Binding-site contacts:
Ligand atom CAJ contacts residue ILE146 of chain 1.B at 4.2 Å (hydrophobic).
Ligand atom CAU contacts residue MET168 of chain 1.B at 4.1 Å (hydrophobic).
Ligand atom CAS contacts residue ARG108 of chain 1.B at 3.3 Å.
Ligand atom CAL contacts residue MET168 of chain 1.B at 4.1 Å (hydrophobic).
Ligand atom OAA contacts residue ARG108 of chain 1.B at 2.7 Å (salt-bridge).
Ligand atom CAU contacts residue ILE101 of chain 1.B at 3.8 Å (hydrophobic).
Ligand atom CLAC contacts residue MET149 of chain 1.B at 3.5 Å.
Ligand atom NBB contacts residue ILE161 of chain 1.B at 3.7 Å.
Ligand atom CAZ contacts residue CYS105 of chain 1.B at 3.7 Å (hydrophobic).
Ligand atom CAX contacts residue ILE161 of chain 1.B at 4.1 Å (hydrophobic).
Ligand atom CAW contacts residue ILE101 of chain 1.B at 4.0 Å (hydrophobic).
Ligand atom CAH contacts residue MET168 of chain 1.B at 3.5 Å (hydrophobic).
Ligand atom CAP contacts residue ILE101 of chain 1.B at 3.5 Å (hydrophobic).
Ligand atom CAO contacts residue MET184 of chain 1.B at 3.5 Å (hydrophobic).
Ligand atom SAR contacts residue CYS105 of chain 1.B at 3.2 Å (h-bond).
Ligand atom CAQ contacts residue ILE161 of chain 1.B at 3.9 Å (hydrophobic).
Ligand atom SAR contacts residue GLY104 of chain 1.B at 3.5 Å.
Ligand atom CBA contacts residue CYS105 of chain 1.B at 4.2 Å (hydrophobic).
Ligand atom CAF contacts residue MET168 of chain 1.B at 3.5 Å (hydrophobic).
Ligand atom SAR contacts residue ILE101 of chain 1.B at 3.9 Å.
Ligand atom CLAD contacts residue LEU173 of chain 1.B at 4.2 Å.
Ligand atom CAP contacts residue CYS105 of chain 1.B at 3.6 Å (hydrophobic).
Ligand atom OAB contacts residue ARG108 of chain 1.B at 3.0 Å (salt-bridge).
Ligand atom CLAD contacts residue PHE183 of chain 1.B at 3.7 Å.
Ligand atom CAM contacts residue LEU150 of chain 1.B at 3.8 Å (hydrophobic).
Ligand atom CAQ contacts residue VAL159 of chain 1.B at 3.5 Å (hydrophobic).
Ligand atom CAL contacts residue MET184 of chain 1.B at 3.3 Å (hydrophobic).
Ligand atom CAV contacts residue VAL159 of chain 1.B at 4.1 Å (hydrophobic).
Ligand atom CAS contacts residue ILE161 of chain 1.B at 3.6 Å (hydrophobic).
Ligand atom CAY contacts residue ILE161 of chain 1.B at 3.5 Å (hydrophobic).
Ligand atom CAF contacts residue ILE101 of chain 1.B at 3.7 Å (hydrophobic).
Ligand atom OAB contacts residue ILE161 of chain 1.B at 2.9 Å.
Ligand atom OAB contacts residue LEU160 of chain 1.B at 3.8 Å.
Ligand atom CAJ contacts residue LEU150 of chain 1.B at 3.7 Å (hydrophobic).
Ligand atom CAX contacts residue CYS105 of chain 1.B at 3.9 Å (hydrophobic).
Ligand atom CAN contacts residue LEU153 of chain 1.B at 4.2 Å (hydrophobic).
Ligand atom CAH contacts residue ILE101 of chain 1.B at 3.6 Å (hydrophobic).
Ligand atom CLAD contacts residue ILE101 of chain 1.B at 3.4 Å.
Ligand atom CLAC contacts residue ILE146 of chain 1.B at 3.7 Å.
Ligand atom CAP contacts residue MET168 of chain 1.B at 4.1 Å (hydrophobic).

Sequence of chain 1.B:
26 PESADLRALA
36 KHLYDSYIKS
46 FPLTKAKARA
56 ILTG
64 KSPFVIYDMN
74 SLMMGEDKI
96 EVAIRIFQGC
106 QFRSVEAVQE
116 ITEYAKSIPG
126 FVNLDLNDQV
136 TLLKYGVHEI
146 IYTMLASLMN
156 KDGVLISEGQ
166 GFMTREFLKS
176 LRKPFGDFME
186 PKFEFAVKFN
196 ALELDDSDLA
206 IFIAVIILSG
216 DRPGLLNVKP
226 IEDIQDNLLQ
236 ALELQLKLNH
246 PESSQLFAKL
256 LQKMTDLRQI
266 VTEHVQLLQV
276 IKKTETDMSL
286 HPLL

The protein below binds the small molecule below.
Small molecule (SMILES): O=C(O)c1c(Sc2ccccc2)c2cc(Cl)ccc2n1Cc1ccc(Cl)cc1